Sequence of chain 1.C:
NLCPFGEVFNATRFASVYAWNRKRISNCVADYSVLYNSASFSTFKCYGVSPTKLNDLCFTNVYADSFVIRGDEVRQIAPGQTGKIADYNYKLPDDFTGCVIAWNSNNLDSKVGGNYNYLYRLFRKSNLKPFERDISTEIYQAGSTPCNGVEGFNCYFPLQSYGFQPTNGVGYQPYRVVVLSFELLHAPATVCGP

This small molecule binds to this protein.
Small molecule (SMILES): CC(=O)N[C@H]1[C@H](O[C@H]2[C@H](O)[C@@H](NC(C)=O)CO[C@@H]2CO)O[C@H](CO)[C@@H](O)[C@@H]1O

Binding-site contacts:
Ligand atom C7 contacts residue GLY339 of chain 1.C at 4.0 Å.
Ligand atom C5 contacts residue ASN343 of chain 1.C at 3.7 Å.
Ligand atom C1 contacts residue ASN343 of chain 1.C at 1.4 Å.
Ligand atom C3 contacts residue ASN343 of chain 1.C at 3.8 Å.
Ligand atom O6 contacts residue VAL367 of chain 1.C at 4.0 Å.
Ligand atom N2 contacts residue ASN343 of chain 1.C at 2.9 Å (h-bond).
Ligand atom C4 contacts residue ASN343 of chain 1.C at 4.2 Å.
Ligand atom C7 contacts residue ASN343 of chain 1.C at 4.0 Å.
Ligand atom C8 contacts residue GLY339 of chain 1.C at 3.1 Å.
Ligand atom O5 contacts residue ASN343 of chain 1.C at 2.4 Å (h-bond).
Ligand atom C2 contacts residue ASN343 of chain 1.C at 2.5 Å.
Ligand atom N2 contacts residue GLY339 of chain 1.C at 4.4 Å.
Ligand atom C8 contacts residue PHE338 of chain 1.C at 3.4 Å (hydrophobic).